Binding-site contacts:
Ligand atom O1B contacts residue LYS77 of chain 1.D at 2.6 Å (salt-bridge).
Ligand atom N1 contacts residue PHE43 of chain 1.D at 3.9 Å.
Ligand atom O1B contacts residue SER75 of chain 1.D at 3.1 Å (h-bond).
Ligand atom O2G contacts residue MG1 of chain 1.N at 2.2 Å.
Ligand atom C2 contacts residue PHE43 of chain 1.D at 3.5 Å (hydrophobic).
Ligand atom PA contacts residue GLY76 of chain 1.D at 3.8 Å.
Ligand atom O2G contacts residue GLN106 of chain 1.D at 3.1 Å (h-bond).
Ligand atom C4 contacts residue PHE43 of chain 1.D at 3.8 Å (hydrophobic).
Ligand atom N3 contacts residue PHE43 of chain 1.D at 3.3 Å.
Ligand atom O1A contacts residue MG1 of chain 1.N at 3.8 Å.
Ligand atom O3A contacts residue LYS77 of chain 1.D at 3.7 Å.
Ligand atom O3A contacts residue SER75 of chain 1.D at 3.9 Å.
Ligand atom O1G contacts residue LYS77 of chain 1.D at 2.5 Å (salt-bridge).
Ligand atom O1G contacts residue THR73 of chain 1.D at 3.4 Å.
Ligand atom O3A contacts residue GLY76 of chain 1.D at 3.0 Å (h-bond).
Ligand atom N3B contacts residue GLY74 of chain 1.D at 3.2 Å (h-bond).
Ligand atom O1B contacts residue GLY74 of chain 1.D at 3.4 Å (h-bond).
Ligand atom O2B contacts residue MG1 of chain 1.N at 2.3 Å.
Ligand atom PG contacts residue GLY74 of chain 1.D at 3.7 Å.
Ligand atom O3A contacts residue GLY74 of chain 1.D at 3.5 Å.
Ligand atom N3B contacts residue MG1 of chain 1.N at 3.5 Å.
Ligand atom O4' contacts residue TRP14 of chain 1.D at 3.6 Å.
Ligand atom O2A contacts residue SER79 of chain 1.D at 2.8 Å (h-bond).
Ligand atom O1A contacts residue THR78 of chain 1.D at 3.7 Å.
Ligand atom O1B contacts residue GLY76 of chain 1.D at 3.2 Å (h-bond).
Ligand atom C1' contacts residue TRP14 of chain 1.D at 3.8 Å (hydrophobic).
Ligand atom C4' contacts residue TRP14 of chain 1.D at 3.8 Å (hydrophobic).
Ligand atom O3' contacts residue GLY74 of chain 1.D at 2.4 Å (h-bond).
Ligand atom O1G contacts residue GLY74 of chain 1.D at 3.3 Å (h-bond).
Ligand atom C3' contacts residue GLY74 of chain 1.D at 3.5 Å.
Ligand atom PB contacts residue MG1 of chain 1.N at 3.5 Å.
Ligand atom PG contacts residue MG1 of chain 1.N at 3.4 Å.
Ligand atom PB contacts residue GLY74 of chain 1.D at 3.7 Å.
Ligand atom PB contacts residue LYS77 of chain 1.D at 3.6 Å.
Ligand atom PB contacts residue GLY76 of chain 1.D at 3.7 Å.
Ligand atom O2A contacts residue THR78 of chain 1.D at 3.7 Å.
Ligand atom O2A contacts residue GLY76 of chain 1.D at 3.3 Å.
Ligand atom PG contacts residue LYS77 of chain 1.D at 3.8 Å.
Ligand atom O2B contacts residue LYS77 of chain 1.D at 3.5 Å (salt-bridge).
Ligand atom O2B contacts residue THR78 of chain 1.D at 2.8 Å (h-bond).

Sequence of chain 1.D:
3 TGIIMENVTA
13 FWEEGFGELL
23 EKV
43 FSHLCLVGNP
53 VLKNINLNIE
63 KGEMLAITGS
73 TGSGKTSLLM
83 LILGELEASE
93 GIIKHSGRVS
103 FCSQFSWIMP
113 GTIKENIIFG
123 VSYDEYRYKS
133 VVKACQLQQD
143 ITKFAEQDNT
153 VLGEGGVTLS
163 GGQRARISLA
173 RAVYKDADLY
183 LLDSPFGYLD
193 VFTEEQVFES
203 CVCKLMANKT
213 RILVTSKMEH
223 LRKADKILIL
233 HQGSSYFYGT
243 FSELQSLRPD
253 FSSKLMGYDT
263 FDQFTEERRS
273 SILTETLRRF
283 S

A small-molecule ligand and the protein it binds are described below.
Small molecule (SMILES): Nc1ncnc2c1ncn2[C@@H]1O[C@H](CO[P](=O)(O)O[P](=O)(O)NP(=O)(O)O)[C@@H](O)[C@H]1O